Binding-site contacts:
Ligand atom C2 contacts residue LEU157 of chain 1.C at 4.1 Å (hydrophobic).
Ligand atom O contacts residue ARG103 of chain 1.C at 2.6 Å (salt-bridge).
Ligand atom C3 contacts residue NAD1 of chain 1.K at 3.1 Å.
Ligand atom C5 contacts residue CYS285 of chain 1.C at 1.4 Å (hydrophobic).
Ligand atom C1 contacts residue PHE453 of chain 1.C at 3.7 Å (hydrophobic).
Ligand atom C contacts residue ARG447 of chain 1.C at 3.4 Å.
Ligand atom C4 contacts residue VAL284 of chain 1.C at 3.6 Å (hydrophobic).
Ligand atom C3 contacts residue LEU157 of chain 1.C at 4.0 Å (hydrophobic).
Ligand atom C4 contacts residue NAD1 of chain 1.K at 3.5 Å.
Ligand atom O2 contacts residue LEU157 of chain 1.C at 3.2 Å.
Ligand atom C contacts residue LEU156 of chain 1.C at 3.9 Å (hydrophobic).
Ligand atom C contacts residue TYR445 of chain 1.C at 4.1 Å (hydrophobic).
Ligand atom O contacts residue ARG447 of chain 1.C at 3.0 Å (salt-bridge).
Ligand atom O2 contacts residue PHE453 of chain 1.C at 3.6 Å.
Ligand atom C3 contacts residue CYS285 of chain 1.C at 3.2 Å (hydrophobic).
Ligand atom C1 contacts residue ARG447 of chain 1.C at 4.2 Å.
Ligand atom O contacts residue LEU156 of chain 1.C at 4.1 Å.
Ligand atom O1 contacts residue ARG447 of chain 1.C at 3.1 Å (salt-bridge).
Ligand atom C3 contacts residue PHE453 of chain 1.C at 3.6 Å (hydrophobic).
Ligand atom C5 contacts residue LEU286 of chain 1.C at 4.1 Å (hydrophobic).
Ligand atom O2 contacts residue NAD1 of chain 1.K at 3.9 Å.
Ligand atom O3 contacts residue VAL284 of chain 1.C at 3.1 Å.
Ligand atom O1 contacts residue TRP160 of chain 1.C at 3.7 Å.
Ligand atom O contacts residue TYR445 of chain 1.C at 3.1 Å (h-bond).
Ligand atom O3 contacts residue ASN152 of chain 1.C at 2.8 Å (h-bond).
Ligand atom C2 contacts residue PHE453 of chain 1.C at 3.7 Å (hydrophobic).
Ligand atom O1 contacts residue LEU156 of chain 1.C at 4.2 Å.
Ligand atom C2 contacts residue TYR445 of chain 1.C at 3.8 Å (hydrophobic).
Ligand atom C5 contacts residue ASN152 of chain 1.C at 4.1 Å.
Ligand atom C5 contacts residue VAL284 of chain 1.C at 3.5 Å (hydrophobic).
Ligand atom O2 contacts residue TRP160 of chain 1.C at 4.0 Å.
Ligand atom C1 contacts residue LEU157 of chain 1.C at 3.8 Å (hydrophobic).
Ligand atom O3 contacts residue NAD1 of chain 1.K at 2.3 Å.
Ligand atom O1 contacts residue ARG103 of chain 1.C at 2.7 Å (salt-bridge).
Ligand atom C5 contacts residue NAD1 of chain 1.K at 2.5 Å.
Ligand atom O3 contacts residue LEU286 of chain 1.C at 4.2 Å.
Ligand atom C4 contacts residue LEU286 of chain 1.C at 3.8 Å (hydrophobic).
Ligand atom C4 contacts residue CYS285 of chain 1.C at 2.3 Å (hydrophobic).
Ligand atom O3 contacts residue CYS285 of chain 1.C at 2.3 Å (h-bond).
Ligand atom C contacts residue ARG103 of chain 1.C at 3.3 Å.

This protein binds this small molecule.
Small molecule (SMILES): O=C(O)/C(O)=C/C=C/CO

Sequence of chain 1.C:
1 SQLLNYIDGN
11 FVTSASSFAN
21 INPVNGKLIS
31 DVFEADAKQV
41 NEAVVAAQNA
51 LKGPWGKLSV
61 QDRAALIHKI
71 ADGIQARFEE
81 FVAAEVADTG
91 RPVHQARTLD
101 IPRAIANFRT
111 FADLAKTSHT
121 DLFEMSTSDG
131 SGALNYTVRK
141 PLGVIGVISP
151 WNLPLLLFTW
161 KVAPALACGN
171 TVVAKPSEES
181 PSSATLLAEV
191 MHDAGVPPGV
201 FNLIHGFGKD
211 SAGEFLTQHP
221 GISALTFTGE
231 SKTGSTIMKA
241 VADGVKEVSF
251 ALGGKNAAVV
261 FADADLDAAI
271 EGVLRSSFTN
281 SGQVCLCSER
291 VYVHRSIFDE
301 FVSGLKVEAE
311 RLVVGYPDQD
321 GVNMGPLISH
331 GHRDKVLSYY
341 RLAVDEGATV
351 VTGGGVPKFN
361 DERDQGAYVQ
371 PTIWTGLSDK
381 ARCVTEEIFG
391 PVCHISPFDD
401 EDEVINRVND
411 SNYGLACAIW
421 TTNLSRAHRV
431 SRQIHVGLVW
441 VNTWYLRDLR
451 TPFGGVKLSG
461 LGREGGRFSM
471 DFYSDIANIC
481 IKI